A small-molecule ligand and the protein it binds are described below.
Small molecule (SMILES): C[C@H](O)[C@H](N)[C@@H]1O[C@](O)(C(=O)O)C[C@H](O)[C@@H]1N

Binding-site contacts:
Ligand atom O1B contacts residue SER441 of chain 1.B at 3.4 Å (h-bond).
Ligand atom C5 contacts residue SER441 of chain 1.B at 3.9 Å.
Ligand atom C3 contacts residue SER441 of chain 1.B at 1.7 Å.
Ligand atom N5 contacts residue SER441 of chain 1.B at 4.4 Å.
Ligand atom O6 contacts residue SER441 of chain 1.B at 2.9 Å (h-bond).
Ligand atom O1A contacts residue ALA440 of chain 1.B at 3.5 Å (h-bond).
Ligand atom O4 contacts residue SER441 of chain 1.B at 3.7 Å.
Ligand atom O1A contacts residue SER441 of chain 1.B at 2.3 Å (h-bond).
Ligand atom C2 contacts residue SER441 of chain 1.B at 1.4 Å.
Ligand atom C1 contacts residue SER441 of chain 1.B at 2.1 Å.
Ligand atom C4 contacts residue SER441 of chain 1.B at 3.1 Å.
Ligand atom C6 contacts residue SER441 of chain 1.B at 3.8 Å.

Sequence of chain 1.B:
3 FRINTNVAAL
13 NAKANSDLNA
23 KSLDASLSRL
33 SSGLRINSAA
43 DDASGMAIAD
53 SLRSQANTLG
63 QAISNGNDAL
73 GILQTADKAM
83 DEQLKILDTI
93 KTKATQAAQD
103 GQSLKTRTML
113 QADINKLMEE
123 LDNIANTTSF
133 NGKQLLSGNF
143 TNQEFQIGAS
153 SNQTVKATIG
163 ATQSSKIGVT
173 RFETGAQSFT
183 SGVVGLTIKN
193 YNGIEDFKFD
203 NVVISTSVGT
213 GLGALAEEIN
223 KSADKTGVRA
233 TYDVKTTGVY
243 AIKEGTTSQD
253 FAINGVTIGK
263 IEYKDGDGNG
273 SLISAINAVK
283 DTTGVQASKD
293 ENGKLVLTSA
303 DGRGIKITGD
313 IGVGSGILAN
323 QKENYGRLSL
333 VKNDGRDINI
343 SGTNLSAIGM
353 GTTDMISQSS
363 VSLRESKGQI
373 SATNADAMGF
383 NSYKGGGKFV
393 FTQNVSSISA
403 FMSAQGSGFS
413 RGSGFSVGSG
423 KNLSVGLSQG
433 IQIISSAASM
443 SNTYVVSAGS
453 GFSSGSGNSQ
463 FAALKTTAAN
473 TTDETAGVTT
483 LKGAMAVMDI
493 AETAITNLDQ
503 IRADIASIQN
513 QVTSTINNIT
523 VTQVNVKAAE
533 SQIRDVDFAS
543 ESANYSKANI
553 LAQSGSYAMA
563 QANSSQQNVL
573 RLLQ